Sequence of chain 25.E:
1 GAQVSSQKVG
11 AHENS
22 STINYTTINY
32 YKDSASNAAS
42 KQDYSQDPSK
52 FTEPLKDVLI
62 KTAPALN

This protein binds this small molecule.
Small molecule (SMILES): CC[C@H](C)[C@H](N)C(=O)N[C@@H](CO)C(=O)N[C@@H](CCC(=O)O)C(=O)N[C@H](C=O)C(C)C

Binding-site contacts:
Ligand atom C contacts residue ALA2 of chain 25.E at 4.3 Å (hydrophobic).
Ligand atom C contacts residue VAL4 of chain 25.E at 3.8 Å (hydrophobic).
Ligand atom CG contacts residue VAL4 of chain 25.E at 4.2 Å (hydrophobic).
Ligand atom CB contacts residue GLN3 of chain 25.E at 4.1 Å.
Ligand atom CB contacts residue GLN3 of chain 25.E at 3.8 Å.
Ligand atom CG2 contacts residue MYR1 of chain 24.H at 3.7 Å.
Ligand atom C contacts residue ALA2 of chain 25.E at 3.3 Å (hydrophobic).
Ligand atom CB contacts residue MYR1 of chain 24.H at 4.3 Å.
Ligand atom CB contacts residue ALA2 of chain 25.E at 3.5 Å (hydrophobic).
Ligand atom O contacts residue SER5 of chain 25.E at 3.8 Å.
Ligand atom CG2 contacts residue SER5 of chain 25.E at 3.1 Å.
Ligand atom CD contacts residue VAL4 of chain 25.E at 3.8 Å (hydrophobic).
Ligand atom C contacts residue VAL4 of chain 25.E at 3.4 Å (hydrophobic).
Ligand atom OG contacts residue GLN3 of chain 25.E at 3.0 Å (h-bond).
Ligand atom OE1 contacts residue VAL4 of chain 25.E at 3.6 Å (h-bond).
Ligand atom O contacts residue VAL4 of chain 25.E at 3.0 Å (h-bond).
Ligand atom C contacts residue GLN3 of chain 25.E at 4.3 Å.
Ligand atom CG2 contacts residue VAL4 of chain 25.E at 3.8 Å (hydrophobic).
Ligand atom OG contacts residue ALA2 of chain 25.E at 3.9 Å.
Ligand atom OE1 contacts residue SER5 of chain 25.E at 4.2 Å.
Ligand atom CB contacts residue VAL4 of chain 25.E at 3.9 Å (hydrophobic).
Ligand atom CD1 contacts residue VAL4 of chain 25.E at 3.9 Å (hydrophobic).
Ligand atom N contacts residue VAL4 of chain 25.E at 4.1 Å.
Ligand atom N contacts residue VAL4 of chain 25.E at 2.8 Å (h-bond).
Ligand atom CA contacts residue VAL4 of chain 25.E at 3.0 Å (hydrophobic).
Ligand atom CG2 contacts residue GLN3 of chain 25.E at 3.3 Å.
Ligand atom N contacts residue ALA2 of chain 25.E at 4.3 Å.
Ligand atom OE2 contacts residue ASN25 of chain 25.E at 3.4 Å (h-bond).
Ligand atom CG2 contacts residue ALA2 of chain 25.E at 3.9 Å (hydrophobic).
Ligand atom O contacts residue GLN3 of chain 25.E at 3.4 Å (h-bond).
Ligand atom OE2 contacts residue VAL4 of chain 25.E at 4.1 Å.
Ligand atom N contacts residue ALA2 of chain 25.E at 2.8 Å (h-bond).
Ligand atom CA contacts residue ALA2 of chain 25.E at 3.0 Å (hydrophobic).
Ligand atom O contacts residue ALA2 of chain 25.E at 4.0 Å.
Ligand atom CB contacts residue VAL4 of chain 25.E at 4.3 Å (hydrophobic).
Ligand atom CA contacts residue VAL4 of chain 25.E at 4.0 Å (hydrophobic).
Ligand atom CA contacts residue ALA2 of chain 25.E at 3.9 Å (hydrophobic).
Ligand atom CG1 contacts residue GLN3 of chain 25.E at 3.1 Å.
Ligand atom O contacts residue SER6 of chain 25.E at 4.1 Å.
Ligand atom O contacts residue VAL4 of chain 25.E at 4.0 Å.